The small molecule below binds the protein below.
Small molecule (SMILES): O=C(O)CN(CC(=O)O)CC(=O)O

Sequence of chain 1.A:
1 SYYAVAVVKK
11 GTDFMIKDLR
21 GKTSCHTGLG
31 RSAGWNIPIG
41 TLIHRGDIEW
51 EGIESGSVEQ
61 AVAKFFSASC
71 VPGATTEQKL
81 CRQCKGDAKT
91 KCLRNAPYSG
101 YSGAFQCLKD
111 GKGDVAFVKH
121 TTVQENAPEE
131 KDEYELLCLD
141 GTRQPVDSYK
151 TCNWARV

Binding-site contacts:
Ligand atom O9 contacts residue ARG31 of chain 1.A at 3.7 Å.
Ligand atom O12 contacts residue TYR2 of chain 1.A at 2.4 Å (h-bond).
Ligand atom O contacts residue TYR101 of chain 1.A at 3.9 Å.
Ligand atom C7 contacts residue FE1 of chain 1.D at 3.2 Å.
Ligand atom O12 contacts residue TYR101 of chain 1.A at 2.4 Å (h-bond).
Ligand atom O8 contacts residue FE1 of chain 1.D at 2.6 Å.
Ligand atom O contacts residue FE1 of chain 1.D at 2.1 Å.
Ligand atom O13 contacts residue FE1 of chain 1.D at 3.7 Å.
Ligand atom O13 contacts residue TYR2 of chain 1.A at 2.8 Å (h-bond).
Ligand atom C10 contacts residue FE1 of chain 1.D at 3.0 Å.
Ligand atom O12 contacts residue FE1 of chain 1.D at 1.7 Å.
Ligand atom O13 contacts residue VAL157 of chain 1.A at 3.9 Å.
Ligand atom C7 contacts residue CO31 of chain 1.B at 4.0 Å.
Ligand atom O9 contacts residue TYR101 of chain 1.A at 3.7 Å.
Ligand atom O13 contacts residue SER32 of chain 1.A at 3.7 Å.
Ligand atom C contacts residue ARG31 of chain 1.A at 4.0 Å.
Ligand atom O12 contacts residue CO31 of chain 1.B at 2.5 Å (h-bond).
Ligand atom O12 contacts residue SER32 of chain 1.A at 3.9 Å.
Ligand atom N contacts residue TYR101 of chain 1.A at 3.8 Å.
Ligand atom C6 contacts residue FE1 of chain 1.D at 3.4 Å.
Ligand atom C contacts residue CO31 of chain 1.B at 3.8 Å.
Ligand atom C10 contacts residue TYR101 of chain 1.A at 3.7 Å (hydrophobic).
Ligand atom C7 contacts residue ARG31 of chain 1.A at 3.6 Å.
Ligand atom O contacts residue ARG31 of chain 1.A at 3.5 Å.
Ligand atom C11 contacts residue TYR101 of chain 1.A at 3.2 Å (hydrophobic).
Ligand atom OXT contacts residue ARG31 of chain 1.A at 3.4 Å.
Ligand atom O contacts residue SER32 of chain 1.A at 3.2 Å (h-bond).
Ligand atom C11 contacts residue FE1 of chain 1.D at 2.6 Å.
Ligand atom C contacts residue FE1 of chain 1.D at 3.0 Å.
Ligand atom C11 contacts residue TYR2 of chain 1.A at 2.9 Å (hydrophobic).
Ligand atom O8 contacts residue TYR101 of chain 1.A at 3.3 Å (h-bond).
Ligand atom O8 contacts residue ARG31 of chain 1.A at 2.8 Å (salt-bridge).
Ligand atom C11 contacts residue CO31 of chain 1.B at 3.7 Å.
Ligand atom OXT contacts residue SER32 of chain 1.A at 3.6 Å (h-bond).
Ligand atom C contacts residue SER32 of chain 1.A at 3.8 Å.
Ligand atom N contacts residue FE1 of chain 1.D at 2.8 Å.
Ligand atom C7 contacts residue TYR101 of chain 1.A at 3.5 Å (hydrophobic).
Ligand atom O8 contacts residue CO31 of chain 1.B at 2.9 Å (h-bond).
Ligand atom O contacts residue CO31 of chain 1.B at 2.7 Å (h-bond).
Ligand atom CA contacts residue FE1 of chain 1.D at 3.4 Å.